Sequence of chain 1.A:
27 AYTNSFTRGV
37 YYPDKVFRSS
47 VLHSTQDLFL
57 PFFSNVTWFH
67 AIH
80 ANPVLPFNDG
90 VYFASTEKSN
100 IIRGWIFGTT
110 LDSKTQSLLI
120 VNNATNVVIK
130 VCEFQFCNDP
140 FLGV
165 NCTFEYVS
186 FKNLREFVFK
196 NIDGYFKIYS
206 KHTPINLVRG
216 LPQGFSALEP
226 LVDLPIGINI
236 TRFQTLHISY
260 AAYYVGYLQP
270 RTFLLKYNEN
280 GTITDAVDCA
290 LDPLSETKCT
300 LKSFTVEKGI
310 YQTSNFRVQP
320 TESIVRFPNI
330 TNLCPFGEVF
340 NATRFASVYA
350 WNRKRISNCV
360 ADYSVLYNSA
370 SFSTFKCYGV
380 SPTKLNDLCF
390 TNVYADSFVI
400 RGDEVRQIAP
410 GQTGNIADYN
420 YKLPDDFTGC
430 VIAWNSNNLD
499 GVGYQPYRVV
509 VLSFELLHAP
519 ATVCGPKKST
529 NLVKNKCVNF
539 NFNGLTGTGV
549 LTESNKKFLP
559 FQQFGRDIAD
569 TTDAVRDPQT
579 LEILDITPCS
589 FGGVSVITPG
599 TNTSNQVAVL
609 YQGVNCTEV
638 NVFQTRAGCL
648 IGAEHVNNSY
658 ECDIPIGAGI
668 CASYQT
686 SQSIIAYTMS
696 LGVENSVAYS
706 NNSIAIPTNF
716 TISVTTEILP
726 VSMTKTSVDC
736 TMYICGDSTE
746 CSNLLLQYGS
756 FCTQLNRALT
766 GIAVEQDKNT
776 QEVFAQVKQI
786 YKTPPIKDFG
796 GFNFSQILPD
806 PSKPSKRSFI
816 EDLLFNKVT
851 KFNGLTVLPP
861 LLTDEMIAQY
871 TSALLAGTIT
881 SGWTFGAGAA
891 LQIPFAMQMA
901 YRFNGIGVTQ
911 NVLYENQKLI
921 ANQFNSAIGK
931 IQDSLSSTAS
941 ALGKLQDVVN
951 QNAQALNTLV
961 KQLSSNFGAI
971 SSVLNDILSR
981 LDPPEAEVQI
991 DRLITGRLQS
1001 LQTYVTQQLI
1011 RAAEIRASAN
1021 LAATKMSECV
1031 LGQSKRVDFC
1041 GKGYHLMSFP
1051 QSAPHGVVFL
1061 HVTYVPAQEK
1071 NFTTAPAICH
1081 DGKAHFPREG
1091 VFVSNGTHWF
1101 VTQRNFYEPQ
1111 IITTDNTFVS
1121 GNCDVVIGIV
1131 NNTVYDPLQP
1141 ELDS

Binding-site contacts:
Ligand atom C8 contacts residue ASN600 of chain 1.A at 4.2 Å.
Ligand atom N2 contacts residue THR601 of chain 1.A at 4.2 Å.
Ligand atom C2 contacts residue ASN600 of chain 1.A at 2.4 Å.
Ligand atom C5 contacts residue ASN600 of chain 1.A at 3.7 Å.
Ligand atom C7 contacts residue ASN600 of chain 1.A at 3.1 Å.
Ligand atom C4 contacts residue ASN600 of chain 1.A at 4.2 Å.
Ligand atom O5 contacts residue ASN600 of chain 1.A at 2.4 Å (h-bond).
Ligand atom N2 contacts residue ASN600 of chain 1.A at 2.8 Å (h-bond).
Ligand atom C1 contacts residue THR601 of chain 1.A at 4.4 Å.
Ligand atom O7 contacts residue ASN600 of chain 1.A at 3.0 Å (h-bond).
Ligand atom C1 contacts residue ASN600 of chain 1.A at 1.4 Å.
Ligand atom C3 contacts residue ASN600 of chain 1.A at 3.8 Å.
Ligand atom O6 contacts residue LYS307 of chain 1.A at 4.5 Å.

This small molecule binds to this protein.
Small molecule (SMILES): CC(=O)N[C@@H]1[C@@H](O)[C@H](O)[C@@H](CO)O[C@H]1O